Binding-site contacts:
Ligand atom CAO contacts residue TYR95 of chain 1.A at 3.7 Å (hydrophobic).
Ligand atom CAC contacts residue PHE33 of chain 1.A at 3.8 Å (hydrophobic).
Ligand atom CAA contacts residue PHE33 of chain 1.A at 3.7 Å (hydrophobic).
Ligand atom CAX contacts residue TYR95 of chain 1.A at 3.6 Å (hydrophobic).
Ligand atom CAV contacts residue ILE42 of chain 1.A at 3.8 Å (hydrophobic).
Ligand atom CAH contacts residue PHE33 of chain 1.A at 3.5 Å (hydrophobic).
Ligand atom CAD contacts residue ILE42 of chain 1.A at 3.9 Å (hydrophobic).
Ligand atom NAZ contacts residue PHE33 of chain 1.A at 3.8 Å.
Ligand atom NAY contacts residue TYR95 of chain 1.A at 4.0 Å.
Ligand atom CAR contacts residue VAL38 of chain 1.A at 3.9 Å (hydrophobic).
Ligand atom CAU contacts residue TYR95 of chain 1.A at 3.9 Å (hydrophobic).
Ligand atom NBA contacts residue TYR95 of chain 1.A at 3.9 Å.
Ligand atom CAT contacts residue TYR95 of chain 1.A at 3.8 Å (hydrophobic).
Ligand atom CAA contacts residue PHE34 of chain 1.A at 3.8 Å (hydrophobic).
Ligand atom CAA contacts residue VAL38 of chain 1.A at 4.0 Å (hydrophobic).
Ligand atom CAF contacts residue TYR88 of chain 1.A at 3.7 Å (hydrophobic).
Ligand atom CAK contacts residue ILE42 of chain 1.A at 3.8 Å (hydrophobic).
Ligand atom CAM contacts residue ILE42 of chain 1.A at 4.0 Å (hydrophobic).
Ligand atom CAE contacts residue PHE33 of chain 1.A at 3.7 Å (hydrophobic).
Ligand atom CAJ contacts residue PHE33 of chain 1.A at 3.4 Å (hydrophobic).
Ligand atom CAJ contacts residue VAL38 of chain 1.A at 4.1 Å (hydrophobic).
Ligand atom CAI contacts residue TYR95 of chain 1.A at 3.7 Å (hydrophobic).
Ligand atom CAD contacts residue PHE33 of chain 1.A at 4.0 Å (hydrophobic).
Ligand atom CAS contacts residue TYR95 of chain 1.A at 3.6 Å (hydrophobic).
Ligand atom NAP contacts residue ILE42 of chain 1.A at 3.8 Å.
Ligand atom CAF contacts residue ASN89 of chain 1.A at 3.5 Å.
Ligand atom CAK contacts residue TYR95 of chain 1.A at 3.5 Å (hydrophobic).
Ligand atom CAD contacts residue PHE36 of chain 1.A at 3.7 Å (hydrophobic).
Ligand atom CAI contacts residue ASN89 of chain 1.A at 3.2 Å.
Ligand atom CAF contacts residue TYR95 of chain 1.A at 3.6 Å (hydrophobic).
Ligand atom CAU contacts residue VAL38 of chain 1.A at 4.0 Å (hydrophobic).
Ligand atom CAO contacts residue ILE42 of chain 1.A at 3.5 Å (hydrophobic).
Ligand atom OAB contacts residue ASN89 of chain 1.A at 3.0 Å (h-bond).
Ligand atom CAI contacts residue TYR88 of chain 1.A at 4.0 Å (hydrophobic).
Ligand atom CAD contacts residue PRO37 of chain 1.A at 3.7 Å (hydrophobic).
Ligand atom CAR contacts residue ASN89 of chain 1.A at 3.9 Å.
Ligand atom OAQ contacts residue ILE42 of chain 1.A at 3.8 Å.
Ligand atom NAZ contacts residue ILE42 of chain 1.A at 3.8 Å.
Ligand atom CAE contacts residue TYR95 of chain 1.A at 3.7 Å (hydrophobic).
Ligand atom NAY contacts residue ILE42 of chain 1.A at 3.8 Å.

Sequence of chain 1.A:
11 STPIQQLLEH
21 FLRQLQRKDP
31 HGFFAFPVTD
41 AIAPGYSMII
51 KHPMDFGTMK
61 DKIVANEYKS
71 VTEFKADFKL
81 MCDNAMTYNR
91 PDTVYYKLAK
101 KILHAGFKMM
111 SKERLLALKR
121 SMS

This protein binds this small molecule.
Small molecule (SMILES): CC(=O)c1cc(-c2cccc3nccn23)c2cc(N3CCOCC3)ccn12